Binding-site contacts:
Ligand atom CA contacts residue ILE41 of chain 1.B at 3.6 Å (hydrophobic).
Ligand atom C1E contacts residue TYR40 of chain 1.B at 4.0 Å (hydrophobic).
Ligand atom OXT contacts residue ALA177 of chain 1.B at 3.5 Å.
Ligand atom CA contacts residue TYR40 of chain 1.B at 3.9 Å (hydrophobic).
Ligand atom C1E contacts residue GLN76 of chain 1.B at 3.5 Å.
Ligand atom N1B contacts residue TYR40 of chain 1.B at 3.7 Å.
Ligand atom CB contacts residue GLU173 of chain 1.B at 3.7 Å.
Ligand atom N1A contacts residue TYR40 of chain 1.B at 4.2 Å.
Ligand atom O1J contacts residue TYR204 of chain 1.B at 2.9 Å (h-bond).
Ligand atom N1B contacts residue TYR256 of chain 1.B at 3.7 Å.
Ligand atom O1J contacts residue ASN180 of chain 1.B at 3.2 Å (h-bond).
Ligand atom N1B contacts residue GLN76 of chain 1.B at 4.0 Å.
Ligand atom O1J contacts residue ASN129 of chain 1.B at 3.0 Å (h-bond).
Ligand atom C1D contacts residue ASN129 of chain 1.B at 3.9 Å.
Ligand atom O contacts residue GLU173 of chain 1.B at 3.9 Å.
Ligand atom C1E contacts residue GLU173 of chain 1.B at 4.1 Å.
Ligand atom CA contacts residue GLU173 of chain 1.B at 3.6 Å.
Ligand atom CB contacts residue LEU205 of chain 1.B at 3.8 Å (hydrophobic).
Ligand atom OXT contacts residue LEU205 of chain 1.B at 3.7 Å.
Ligand atom C1C contacts residue TYR204 of chain 1.B at 3.3 Å (hydrophobic).
Ligand atom O contacts residue THR176 of chain 1.B at 3.9 Å.
Ligand atom CB contacts residue ASN180 of chain 1.B at 3.6 Å.
Ligand atom N1B contacts residue VAL274 of chain 1.B at 4.0 Å.
Ligand atom C1D contacts residue TYR40 of chain 1.B at 3.8 Å (hydrophobic).
Ligand atom N1A contacts residue SER77 of chain 1.B at 2.6 Å (h-bond).
Ligand atom C1D contacts residue TYR204 of chain 1.B at 3.3 Å (hydrophobic).
Ligand atom OXT contacts residue ASN180 of chain 1.B at 2.9 Å (h-bond).
Ligand atom C1C contacts residue SER77 of chain 1.B at 3.8 Å.
Ligand atom N1A contacts residue GLN76 of chain 1.B at 3.5 Å.
Ligand atom N1A contacts residue VAL274 of chain 1.B at 3.3 Å.
Ligand atom N contacts residue ILE41 of chain 1.B at 3.1 Å.
Ligand atom C1C contacts residue TYR40 of chain 1.B at 3.7 Å (hydrophobic).
Ligand atom N1B contacts residue SER77 of chain 1.B at 3.0 Å (h-bond).
Ligand atom N contacts residue GLU173 of chain 1.B at 2.4 Å (salt-bridge).
Ligand atom N1A contacts residue TYR256 of chain 1.B at 3.1 Å (h-bond).
Ligand atom C1C contacts residue ASN129 of chain 1.B at 3.8 Å.
Ligand atom C contacts residue ASN180 of chain 1.B at 3.9 Å.
Ligand atom C1E contacts residue ILE41 of chain 1.B at 4.0 Å (hydrophobic).
Ligand atom OXT contacts residue GLU173 of chain 1.B at 4.2 Å.
Ligand atom C contacts residue GLU173 of chain 1.B at 3.9 Å.

Sequence of chain 1.B:
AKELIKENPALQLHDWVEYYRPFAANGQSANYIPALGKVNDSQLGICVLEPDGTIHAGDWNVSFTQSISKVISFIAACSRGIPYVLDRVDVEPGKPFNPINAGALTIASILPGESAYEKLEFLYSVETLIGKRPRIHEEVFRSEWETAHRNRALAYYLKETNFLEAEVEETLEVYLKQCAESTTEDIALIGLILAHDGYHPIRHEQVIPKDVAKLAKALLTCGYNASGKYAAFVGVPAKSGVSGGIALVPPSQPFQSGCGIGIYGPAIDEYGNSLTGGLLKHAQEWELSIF

This protein binds this small molecule.
Small molecule (SMILES): N=NCC(=O)CC[C@H](N)C(=O)O